A protein and the small-molecule ligand that binds it are described below.
Small molecule (SMILES): CC(=O)N[C@H]1[C@H](O[C@H]2[C@H](O)[C@@H](NC(C)=O)CO[C@@H]2CO)O[C@H](CO)[C@@H](O)[C@@H]1O

Sequence of chain 1.A:
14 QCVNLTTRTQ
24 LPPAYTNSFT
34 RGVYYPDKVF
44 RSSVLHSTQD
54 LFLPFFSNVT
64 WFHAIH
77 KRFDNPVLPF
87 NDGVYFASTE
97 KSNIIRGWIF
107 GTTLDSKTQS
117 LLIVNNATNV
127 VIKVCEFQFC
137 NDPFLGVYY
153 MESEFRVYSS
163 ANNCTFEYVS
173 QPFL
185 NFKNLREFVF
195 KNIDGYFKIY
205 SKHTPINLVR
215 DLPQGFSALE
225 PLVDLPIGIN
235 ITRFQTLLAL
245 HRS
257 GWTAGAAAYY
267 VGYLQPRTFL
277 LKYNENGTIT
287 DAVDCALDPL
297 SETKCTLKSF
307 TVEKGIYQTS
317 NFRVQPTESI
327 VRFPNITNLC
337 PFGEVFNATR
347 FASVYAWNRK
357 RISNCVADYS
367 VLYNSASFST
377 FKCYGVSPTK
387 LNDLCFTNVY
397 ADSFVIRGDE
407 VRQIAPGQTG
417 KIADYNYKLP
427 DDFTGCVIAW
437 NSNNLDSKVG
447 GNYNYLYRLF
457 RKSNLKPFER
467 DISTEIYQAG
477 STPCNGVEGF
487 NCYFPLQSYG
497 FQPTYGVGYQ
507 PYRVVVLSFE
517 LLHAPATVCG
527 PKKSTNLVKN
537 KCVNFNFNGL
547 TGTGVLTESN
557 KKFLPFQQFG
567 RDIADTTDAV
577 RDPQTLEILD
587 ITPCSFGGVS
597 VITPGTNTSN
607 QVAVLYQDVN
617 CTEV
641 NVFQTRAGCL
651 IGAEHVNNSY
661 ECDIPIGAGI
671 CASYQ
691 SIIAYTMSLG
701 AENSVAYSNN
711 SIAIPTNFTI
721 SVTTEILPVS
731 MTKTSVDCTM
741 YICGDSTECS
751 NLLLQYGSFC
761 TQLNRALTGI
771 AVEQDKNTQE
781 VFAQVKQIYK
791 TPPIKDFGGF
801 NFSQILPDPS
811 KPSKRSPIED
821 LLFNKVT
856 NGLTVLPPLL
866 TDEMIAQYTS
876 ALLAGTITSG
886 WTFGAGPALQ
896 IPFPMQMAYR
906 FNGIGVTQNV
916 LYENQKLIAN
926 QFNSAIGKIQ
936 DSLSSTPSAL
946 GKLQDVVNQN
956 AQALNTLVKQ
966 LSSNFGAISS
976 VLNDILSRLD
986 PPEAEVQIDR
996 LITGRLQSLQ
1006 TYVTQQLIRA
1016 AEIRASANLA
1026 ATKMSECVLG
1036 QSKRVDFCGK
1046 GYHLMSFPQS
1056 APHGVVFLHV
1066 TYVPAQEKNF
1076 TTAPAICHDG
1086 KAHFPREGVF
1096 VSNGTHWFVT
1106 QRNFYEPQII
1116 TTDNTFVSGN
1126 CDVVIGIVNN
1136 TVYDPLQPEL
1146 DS

Binding-site contacts:
Ligand atom C6 contacts residue PHE1103 of chain 1.A at 3.6 Å (hydrophobic).
Ligand atom C7 contacts residue THR1100 of chain 1.A at 4.1 Å.
Ligand atom C1 contacts residue THR1100 of chain 1.A at 4.4 Å.
Ligand atom C8 contacts residue ASN1098 of chain 1.A at 3.5 Å.
Ligand atom C5 contacts residue ASN1098 of chain 1.A at 3.7 Å.
Ligand atom N2 contacts residue THR1100 of chain 1.A at 3.2 Å (h-bond).
Ligand atom C3 contacts residue ASN1098 of chain 1.A at 3.8 Å.
Ligand atom O7 contacts residue HIS1101 of chain 1.A at 3.2 Å.
Ligand atom C1 contacts residue ASN1098 of chain 1.A at 1.4 Å.
Ligand atom C1 contacts residue PHE1103 of chain 1.A at 4.2 Å (hydrophobic).
Ligand atom C7 contacts residue ASN1098 of chain 1.A at 3.3 Å.
Ligand atom C8 contacts residue HIS1101 of chain 1.A at 4.4 Å.
Ligand atom C4 contacts residue HIS1101 of chain 1.A at 3.8 Å.
Ligand atom O3 contacts residue THR1100 of chain 1.A at 4.4 Å.
Ligand atom N2 contacts residue HIS1101 of chain 1.A at 4.5 Å.
Ligand atom C3 contacts residue HIS1101 of chain 1.A at 3.7 Å.
Ligand atom C5 contacts residue HIS1101 of chain 1.A at 3.6 Å.
Ligand atom C5 contacts residue PHE1103 of chain 1.A at 3.7 Å (hydrophobic).
Ligand atom C4 contacts residue ASN1098 of chain 1.A at 4.3 Å.
Ligand atom C3 contacts residue THR1100 of chain 1.A at 4.0 Å.
Ligand atom C1 contacts residue HIS1101 of chain 1.A at 4.4 Å.
Ligand atom O5 contacts residue HIS1101 of chain 1.A at 4.5 Å.
Ligand atom O5 contacts residue PHE1103 of chain 1.A at 3.8 Å.
Ligand atom C8 contacts residue THR1100 of chain 1.A at 4.0 Å.
Ligand atom C2 contacts residue THR1100 of chain 1.A at 4.0 Å.
Ligand atom O5 contacts residue ASN1098 of chain 1.A at 2.4 Å (h-bond).
Ligand atom O4 contacts residue HIS1101 of chain 1.A at 3.5 Å (h-bond).
Ligand atom C2 contacts residue ASN1098 of chain 1.A at 2.5 Å.
Ligand atom N2 contacts residue ASN1098 of chain 1.A at 2.9 Å (h-bond).
Ligand atom C7 contacts residue HIS1101 of chain 1.A at 3.8 Å.
Ligand atom C8 contacts residue GLY1099 of chain 1.A at 4.5 Å.
Ligand atom O7 contacts residue ASN1098 of chain 1.A at 3.3 Å (h-bond).